A protein and the small-molecule ligand that binds it are described below.
Small molecule (SMILES): CC(=O)N[C@@H]1[C@@H](O)[C@H](O)[C@@H](CO)O[C@H]1O

Sequence of chain 6.K:
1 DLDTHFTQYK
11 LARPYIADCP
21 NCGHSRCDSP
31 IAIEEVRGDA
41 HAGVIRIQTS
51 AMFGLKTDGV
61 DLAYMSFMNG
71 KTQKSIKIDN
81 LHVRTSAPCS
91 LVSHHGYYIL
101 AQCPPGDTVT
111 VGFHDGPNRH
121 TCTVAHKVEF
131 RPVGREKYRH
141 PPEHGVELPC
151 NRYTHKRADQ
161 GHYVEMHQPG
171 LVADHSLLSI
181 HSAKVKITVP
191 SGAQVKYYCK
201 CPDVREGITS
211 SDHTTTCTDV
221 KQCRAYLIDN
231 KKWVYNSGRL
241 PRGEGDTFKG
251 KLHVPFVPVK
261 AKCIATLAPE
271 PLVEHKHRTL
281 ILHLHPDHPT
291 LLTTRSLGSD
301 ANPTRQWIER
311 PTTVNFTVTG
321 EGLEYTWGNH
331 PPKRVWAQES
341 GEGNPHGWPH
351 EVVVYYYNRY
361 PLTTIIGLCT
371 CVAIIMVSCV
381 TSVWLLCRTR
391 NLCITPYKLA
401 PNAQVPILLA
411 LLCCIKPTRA

Binding-site contacts:
Ligand atom C6 contacts residue THR313 of chain 6.K at 4.5 Å.
Ligand atom N2 contacts residue ASN315 of chain 6.K at 2.8 Å (h-bond).
Ligand atom O7 contacts residue ASN315 of chain 6.K at 4.2 Å.
Ligand atom C4 contacts residue ASN315 of chain 6.K at 4.3 Å.
Ligand atom O5 contacts residue ASN315 of chain 6.K at 2.4 Å (h-bond).
Ligand atom C8 contacts residue ASN315 of chain 6.K at 3.5 Å.
Ligand atom C2 contacts residue ASN315 of chain 6.K at 2.5 Å.
Ligand atom C7 contacts residue ASN315 of chain 6.K at 3.3 Å.
Ligand atom O5 contacts residue THR313 of chain 6.K at 4.3 Å.
Ligand atom C3 contacts residue ASN315 of chain 6.K at 3.8 Å.
Ligand atom C1 contacts residue ASN315 of chain 6.K at 1.4 Å.
Ligand atom C1 contacts residue VAL314 of chain 6.K at 4.4 Å (hydrophobic).
Ligand atom C5 contacts residue ASN315 of chain 6.K at 3.7 Å.
Ligand atom O5 contacts residue VAL314 of chain 6.K at 3.8 Å.
Ligand atom C8 contacts residue ILE281 of chain 6.K at 4.5 Å (hydrophobic).
Ligand atom C6 contacts residue ASN315 of chain 6.K at 4.5 Å.